A small-molecule ligand and the protein it binds are described below.
Small molecule (SMILES): O=C(O)Cc1nn(Cc2nc3cc(C(F)(F)F)ccc3s2)c(=O)c2ccccc12

Binding-site contacts:
Ligand atom C14 contacts residue PHE116 of chain 1.A at 3.5 Å (hydrophobic).
Ligand atom O1 contacts residue TRP220 of chain 1.A at 3.4 Å.
Ligand atom C14 contacts residue TRP112 of chain 1.A at 3.4 Å (hydrophobic).
Ligand atom C10 contacts residue TRP112 of chain 1.A at 3.5 Å (hydrophobic).
Ligand atom N1 contacts residue TRP220 of chain 1.A at 3.3 Å.
Ligand atom N2 contacts residue TRP220 of chain 1.A at 3.7 Å.
Ligand atom C8 contacts residue TRP21 of chain 1.A at 3.2 Å (hydrophobic).
Ligand atom C11 contacts residue TRP112 of chain 1.A at 3.3 Å (hydrophobic).
Ligand atom C4 contacts residue TRP21 of chain 1.A at 3.7 Å (hydrophobic).
Ligand atom C9 contacts residue TRP220 of chain 1.A at 3.7 Å (hydrophobic).
Ligand atom N3 contacts residue LEU301 of chain 1.A at 3.2 Å (h-bond).
Ligand atom F3 contacts residue ALA114 of chain 1.A at 3.4 Å.
Ligand atom C1 contacts residue TRP220 of chain 1.A at 3.5 Å (hydrophobic).
Ligand atom S1 contacts residue TRP112 of chain 1.A at 3.7 Å.
Ligand atom O3 contacts residue NAP1 of chain 1.B at 3.0 Å.
Ligand atom F3 contacts residue TRP112 of chain 1.A at 3.5 Å.
Ligand atom N2 contacts residue CYS299 of chain 1.A at 3.6 Å (h-bond).
Ligand atom C16 contacts residue TRP112 of chain 1.A at 3.4 Å (hydrophobic).
Ligand atom C17 contacts residue NAP1 of chain 1.B at 3.3 Å.
Ligand atom F2 contacts residue CYS304 of chain 1.A at 3.3 Å.
Ligand atom C10 contacts residue LEU301 of chain 1.A at 3.6 Å (hydrophobic).
Ligand atom F2 contacts residue ALA114 of chain 1.A at 3.3 Å.
Ligand atom C18 contacts residue NAP1 of chain 1.B at 3.4 Å.
Ligand atom F1 contacts residue PRO311 of chain 1.A at 3.3 Å.
Ligand atom C15 contacts residue TRP112 of chain 1.A at 3.4 Å (hydrophobic).
Ligand atom C5 contacts residue PHE123 of chain 1.A at 3.4 Å (hydrophobic).
Ligand atom C13 contacts residue TRP112 of chain 1.A at 3.4 Å (hydrophobic).
Ligand atom C7 contacts residue TRP21 of chain 1.A at 3.3 Å (hydrophobic).
Ligand atom O3 contacts residue HIS111 of chain 1.A at 2.7 Å (h-bond).
Ligand atom C3 contacts residue TRP21 of chain 1.A at 3.6 Å (hydrophobic).
Ligand atom F1 contacts residue TYR310 of chain 1.A at 3.3 Å.
Ligand atom O2 contacts residue TRP112 of chain 1.A at 2.9 Å (h-bond).
Ligand atom S1 contacts residue PHE123 of chain 1.A at 3.8 Å.
Ligand atom O2 contacts residue HIS111 of chain 1.A at 3.1 Å (h-bond).
Ligand atom C12 contacts residue TRP112 of chain 1.A at 3.5 Å (hydrophobic).
Ligand atom O2 contacts residue NAP1 of chain 1.B at 3.5 Å (h-bond).
Ligand atom F3 contacts residue PRO311 of chain 1.A at 3.7 Å.
Ligand atom O3 contacts residue TYR49 of chain 1.A at 2.7 Å (h-bond).
Ligand atom C18 contacts residue HIS111 of chain 1.A at 3.3 Å.
Ligand atom N3 contacts residue TRP112 of chain 1.A at 3.4 Å.

Sequence of chain 1.A:
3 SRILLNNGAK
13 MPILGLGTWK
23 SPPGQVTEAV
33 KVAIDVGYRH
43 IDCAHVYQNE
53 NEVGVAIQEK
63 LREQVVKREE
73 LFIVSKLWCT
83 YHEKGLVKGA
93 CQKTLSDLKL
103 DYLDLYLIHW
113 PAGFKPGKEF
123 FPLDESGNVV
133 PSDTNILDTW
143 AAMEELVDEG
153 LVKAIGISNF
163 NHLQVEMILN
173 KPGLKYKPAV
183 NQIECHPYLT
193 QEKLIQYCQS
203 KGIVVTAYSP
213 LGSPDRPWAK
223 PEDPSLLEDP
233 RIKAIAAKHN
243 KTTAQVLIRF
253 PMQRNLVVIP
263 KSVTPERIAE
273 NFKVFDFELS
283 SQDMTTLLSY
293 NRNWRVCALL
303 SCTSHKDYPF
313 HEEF